Binding-site contacts:
Ligand atom C2 contacts residue GLY114 of chain 7.A at 3.3 Å.
Ligand atom O1 contacts residue TRP80 of chain 7.A at 4.2 Å.
Ligand atom O1 contacts residue ALA326 of chain 7.A at 4.0 Å.
Ligand atom C7 contacts residue TRP80 of chain 7.A at 4.1 Å (hydrophobic).
Ligand atom C4 contacts residue GLY437 of chain 7.A at 4.4 Å.
Ligand atom N1 contacts residue TRP80 of chain 7.A at 4.2 Å.
Ligand atom N2 contacts residue GLY437 of chain 7.A at 4.2 Å.
Ligand atom C1 contacts residue GLY114 of chain 7.A at 3.5 Å.
Ligand atom C2 contacts residue GLU195 of chain 7.A at 4.0 Å.
Ligand atom C5 contacts residue HIS436 of chain 7.A at 4.3 Å.
Ligand atom C3 contacts residue GLY114 of chain 7.A at 4.4 Å.
Ligand atom C3 contacts residue HIS436 of chain 7.A at 4.3 Å.
Ligand atom C4 contacts residue SBG196 of chain 7.A at 4.1 Å.
Ligand atom C6 contacts residue HIS436 of chain 7.A at 4.3 Å.
Ligand atom C3 contacts residue TRP80 of chain 7.A at 4.2 Å (hydrophobic).
Ligand atom C2 contacts residue SBG196 of chain 7.A at 3.8 Å.
Ligand atom C4 contacts residue TRP80 of chain 7.A at 3.9 Å (hydrophobic).
Ligand atom C3 contacts residue SBG196 of chain 7.A at 3.8 Å.
Ligand atom O1 contacts residue HIS436 of chain 7.A at 2.6 Å (h-bond).
Ligand atom C1 contacts residue SBG196 of chain 7.A at 4.0 Å.
Ligand atom C5 contacts residue SBG196 of chain 7.A at 4.4 Å.
Ligand atom C1 contacts residue GLY113 of chain 7.A at 4.2 Å.
Ligand atom C2 contacts residue GLY113 of chain 7.A at 3.5 Å.
Ligand atom C3 contacts residue GLU195 of chain 7.A at 3.1 Å.
Ligand atom N1 contacts residue SBG196 of chain 7.A at 4.4 Å.
Ligand atom N2 contacts residue TRP80 of chain 7.A at 4.0 Å.
Ligand atom N2 contacts residue HIS436 of chain 7.A at 3.2 Å (h-bond).
Ligand atom O1 contacts residue TYR438 of chain 7.A at 3.9 Å.
Ligand atom O1 contacts residue GLY437 of chain 7.A at 4.4 Å.
Ligand atom C4 contacts residue HIS436 of chain 7.A at 4.0 Å.
Ligand atom C4 contacts residue GLU195 of chain 7.A at 4.0 Å.
Ligand atom C6 contacts residue TRP80 of chain 7.A at 3.5 Å (hydrophobic).
Ligand atom C5 contacts residue TRP80 of chain 7.A at 3.9 Å (hydrophobic).

This small molecule binds to this protein.
Small molecule (SMILES): CN1C=CC=C/C1=C/NO

Sequence of chain 7.A:
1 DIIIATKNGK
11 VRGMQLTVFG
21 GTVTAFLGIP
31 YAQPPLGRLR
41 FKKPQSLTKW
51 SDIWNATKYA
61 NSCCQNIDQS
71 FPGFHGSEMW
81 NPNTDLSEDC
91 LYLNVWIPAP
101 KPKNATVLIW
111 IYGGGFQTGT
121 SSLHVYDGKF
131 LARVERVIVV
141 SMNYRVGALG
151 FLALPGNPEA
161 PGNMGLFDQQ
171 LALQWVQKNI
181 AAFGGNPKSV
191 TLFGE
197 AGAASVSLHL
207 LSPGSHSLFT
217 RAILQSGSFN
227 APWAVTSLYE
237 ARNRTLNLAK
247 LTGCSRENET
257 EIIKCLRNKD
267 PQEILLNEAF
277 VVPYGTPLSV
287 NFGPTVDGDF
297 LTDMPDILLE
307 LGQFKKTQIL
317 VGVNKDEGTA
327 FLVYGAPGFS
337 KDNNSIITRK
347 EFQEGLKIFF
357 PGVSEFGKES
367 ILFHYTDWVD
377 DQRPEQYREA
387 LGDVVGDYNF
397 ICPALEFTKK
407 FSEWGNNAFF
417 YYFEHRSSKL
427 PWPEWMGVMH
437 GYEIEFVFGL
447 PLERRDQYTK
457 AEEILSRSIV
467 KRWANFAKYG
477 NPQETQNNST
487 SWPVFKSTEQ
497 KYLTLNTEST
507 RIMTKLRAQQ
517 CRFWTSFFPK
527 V